Binding-site contacts:
Ligand atom P3 contacts residue TRP124 of chain 1.B at 4.1 Å.
Ligand atom C10 contacts residue TYR175 of chain 1.B at 3.9 Å (hydrophobic).
Ligand atom P1 contacts residue ASN173 of chain 1.B at 3.8 Å.
Ligand atom O7 contacts residue LYS122 of chain 1.B at 2.8 Å (salt-bridge).
Ligand atom P3 contacts residue TYR232 of chain 1.B at 3.4 Å.
Ligand atom C13 contacts residue GLU214 of chain 1.B at 3.0 Å.
Ligand atom O8 contacts residue ARG53 of chain 1.B at 2.7 Å (salt-bridge).
Ligand atom O8 contacts residue LYS282 of chain 1.B at 3.5 Å (salt-bridge).
Ligand atom O7 contacts residue TRP124 of chain 1.B at 3.4 Å.
Ligand atom C14 contacts residue LEU266 of chain 1.B at 3.6 Å (hydrophobic).
Ligand atom S9 contacts residue TRP124 of chain 1.B at 3.1 Å (h-bond).
Ligand atom C10 contacts residue TRP124 of chain 1.B at 4.0 Å (hydrophobic).
Ligand atom C10 contacts residue TYR232 of chain 1.B at 3.9 Å (hydrophobic).
Ligand atom S9 contacts residue TYR232 of chain 1.B at 3.8 Å.
Ligand atom P3 contacts residue TYR175 of chain 1.B at 3.7 Å.
Ligand atom O2 contacts residue LYS122 of chain 1.B at 3.2 Å (salt-bridge).
Ligand atom O2 contacts residue TYR232 of chain 1.B at 3.7 Å.
Ligand atom O6 contacts residue ASN173 of chain 1.B at 2.9 Å (h-bond).
Ligand atom O2 contacts residue LYS282 of chain 1.B at 4.1 Å.
Ligand atom O2 contacts residue ASN173 of chain 1.B at 3.4 Å (h-bond).
Ligand atom O6 contacts residue LYS282 of chain 1.B at 3.4 Å (salt-bridge).
Ligand atom P1 contacts residue LYS122 of chain 1.B at 3.5 Å.
Ligand atom O6 contacts residue ARG228 of chain 1.B at 2.8 Å (salt-bridge).
Ligand atom O5 contacts residue LYS122 of chain 1.B at 2.7 Å (salt-bridge).
Ligand atom O4 contacts residue ARG228 of chain 1.B at 4.2 Å.
Ligand atom P3 contacts residue ARG53 of chain 1.B at 3.6 Å.
Ligand atom P3 contacts residue LYS122 of chain 1.B at 3.5 Å.
Ligand atom O8 contacts residue TYR232 of chain 1.B at 2.5 Å (h-bond).
Ligand atom C11 contacts residue TRP124 of chain 1.B at 4.2 Å (hydrophobic).
Ligand atom C12 contacts residue GLU214 of chain 1.B at 3.5 Å.
Ligand atom O4 contacts residue LYS282 of chain 1.B at 2.6 Å (salt-bridge).
Ligand atom C11 contacts residue GLU214 of chain 1.B at 3.5 Å.
Ligand atom P1 contacts residue ARG228 of chain 1.B at 3.9 Å.
Ligand atom O7 contacts residue ARG53 of chain 1.B at 3.1 Å (salt-bridge).
Ligand atom O7 contacts residue ARG67 of chain 1.B at 2.8 Å (salt-bridge).
Ligand atom O2 contacts residue TYR175 of chain 1.B at 3.3 Å (h-bond).
Ligand atom P1 contacts residue LYS282 of chain 1.B at 3.5 Å.
Ligand atom O4 contacts residue ARG53 of chain 1.B at 3.1 Å (salt-bridge).
Ligand atom C11 contacts residue TYR175 of chain 1.B at 3.6 Å (hydrophobic).
Ligand atom S9 contacts residue TYR175 of chain 1.B at 2.6 Å (h-bond).

Sequence of chain 1.B:
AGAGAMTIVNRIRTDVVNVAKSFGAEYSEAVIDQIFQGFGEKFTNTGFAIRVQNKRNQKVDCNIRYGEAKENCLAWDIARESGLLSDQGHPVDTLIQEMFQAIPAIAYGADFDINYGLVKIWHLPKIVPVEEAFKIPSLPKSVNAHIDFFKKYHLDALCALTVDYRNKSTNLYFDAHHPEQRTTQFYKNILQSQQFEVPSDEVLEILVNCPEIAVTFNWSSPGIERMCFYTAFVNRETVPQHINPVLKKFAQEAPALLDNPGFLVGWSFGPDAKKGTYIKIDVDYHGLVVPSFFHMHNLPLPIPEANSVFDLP

A protein and the small-molecule ligand that binds it are described below.
Small molecule (SMILES): CC(C)=CCS[P](=O)(O)OP(=O)(O)O